Sequence of chain 1.D:
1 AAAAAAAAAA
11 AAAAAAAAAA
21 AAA

Sequence of chain 1.G:
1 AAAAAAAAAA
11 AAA

This protein binds this small molecule.
Small molecule (SMILES): C[C@H](N)C(=O)N[C@@H](C)C(=O)N[C@@H](C)C(=O)N[C@@H](C)C(=O)N[C@@H](C)C(=O)N[C@@H](C)C(=O)N[C@@H](C)C(=O)N[C@@H](C)C(=O)N[C@@H](C)C(=O)N[C@@H](C)C(=O)N[C@@H](C)C(=O)N[C@@H](C)C(=O)N[C@@H](C)C(=O)N[C@@H](C)C(=O)N[C@@H](C)C(=O)N[C@@H](C)C(=O)N[C@@H](C)C(=O)N[C@@H](C)C(=O)O

Sequence of chain 1.X:
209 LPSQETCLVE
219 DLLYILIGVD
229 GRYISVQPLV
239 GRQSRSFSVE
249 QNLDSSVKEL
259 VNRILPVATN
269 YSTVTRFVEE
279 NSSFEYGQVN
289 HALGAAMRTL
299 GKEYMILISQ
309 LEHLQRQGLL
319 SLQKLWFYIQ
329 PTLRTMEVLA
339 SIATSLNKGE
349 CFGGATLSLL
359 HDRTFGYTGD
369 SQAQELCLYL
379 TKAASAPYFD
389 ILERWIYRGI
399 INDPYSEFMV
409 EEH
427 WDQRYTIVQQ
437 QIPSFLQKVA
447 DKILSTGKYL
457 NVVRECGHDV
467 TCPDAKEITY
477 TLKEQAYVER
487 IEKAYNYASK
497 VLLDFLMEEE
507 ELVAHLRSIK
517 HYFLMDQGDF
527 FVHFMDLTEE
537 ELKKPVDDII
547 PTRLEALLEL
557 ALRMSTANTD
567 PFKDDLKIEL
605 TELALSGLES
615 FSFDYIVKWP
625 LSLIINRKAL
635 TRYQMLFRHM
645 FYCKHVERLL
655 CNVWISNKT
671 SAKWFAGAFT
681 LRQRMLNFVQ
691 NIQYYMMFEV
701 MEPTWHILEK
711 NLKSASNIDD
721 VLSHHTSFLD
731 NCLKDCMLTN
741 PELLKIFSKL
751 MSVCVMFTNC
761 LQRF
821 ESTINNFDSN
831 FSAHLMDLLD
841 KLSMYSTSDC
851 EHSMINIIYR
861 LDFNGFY

Binding-site contacts:
Ligand atom O contacts residue ASP4 of chain 1.IA at 3.8 Å.
Ligand atom CB contacts residue ALA16 of chain 1.D at 4.1 Å (hydrophobic).
Ligand atom O contacts residue ALA20 of chain 1.D at 4.3 Å.
Ligand atom O contacts residue ILE345 of chain 1.IA at 3.5 Å.
Ligand atom O contacts residue LEU349 of chain 1.IA at 3.5 Å.
Ligand atom CB contacts residue ALA7 of chain 1.G at 4.2 Å (hydrophobic).
Ligand atom O contacts residue TYR143 of chain 1.IA at 3.6 Å.
Ligand atom CA contacts residue ALA17 of chain 1.D at 4.4 Å (hydrophobic).
Ligand atom CB contacts residue LYS479 of chain 1.X at 4.4 Å.
Ligand atom C contacts residue TYR143 of chain 1.IA at 4.2 Å (hydrophobic).
Ligand atom CB contacts residue ALA13 of chain 1.D at 4.1 Å (hydrophobic).
Ligand atom CA contacts residue LYS479 of chain 1.X at 4.2 Å.
Ligand atom N contacts residue ILE345 of chain 1.IA at 4.5 Å.
Ligand atom CA contacts residue TYR143 of chain 1.IA at 3.9 Å (hydrophobic).
Ligand atom N contacts residue LYS479 of chain 1.X at 3.2 Å (salt-bridge).
Ligand atom O contacts residue SER348 of chain 1.IA at 4.3 Å.
Ligand atom C contacts residue ILE345 of chain 1.IA at 4.4 Å (hydrophobic).
Ligand atom CA contacts residue SER348 of chain 1.IA at 4.2 Å.
Ligand atom C contacts residue ARG147 of chain 1.IA at 3.6 Å.
Ligand atom O contacts residue ARG147 of chain 1.IA at 2.7 Å (salt-bridge).
Ligand atom C contacts residue LEU349 of chain 1.IA at 4.1 Å (hydrophobic).
Ligand atom CB contacts residue ASP4 of chain 1.IA at 3.9 Å.
Ligand atom CB contacts residue SER350 of chain 1.IA at 4.3 Å.
Ligand atom C contacts residue LYS479 of chain 1.X at 4.4 Å.
Ligand atom CB contacts residue SER348 of chain 1.IA at 3.6 Å.
Ligand atom CB contacts residue ILE345 of chain 1.IA at 3.9 Å (hydrophobic).
Ligand atom CA contacts residue ARG147 of chain 1.IA at 4.1 Å.
Ligand atom CA contacts residue ASP4 of chain 1.IA at 4.5 Å.
Ligand atom CB contacts residue TYR143 of chain 1.IA at 3.6 Å (hydrophobic).
Ligand atom CB contacts residue LEU349 of chain 1.IA at 4.0 Å (hydrophobic).
Ligand atom C contacts residue ASP4 of chain 1.IA at 4.4 Å.
Ligand atom CB contacts residue ALA17 of chain 1.D at 3.8 Å (hydrophobic).

Sequence of chain 1.IA:
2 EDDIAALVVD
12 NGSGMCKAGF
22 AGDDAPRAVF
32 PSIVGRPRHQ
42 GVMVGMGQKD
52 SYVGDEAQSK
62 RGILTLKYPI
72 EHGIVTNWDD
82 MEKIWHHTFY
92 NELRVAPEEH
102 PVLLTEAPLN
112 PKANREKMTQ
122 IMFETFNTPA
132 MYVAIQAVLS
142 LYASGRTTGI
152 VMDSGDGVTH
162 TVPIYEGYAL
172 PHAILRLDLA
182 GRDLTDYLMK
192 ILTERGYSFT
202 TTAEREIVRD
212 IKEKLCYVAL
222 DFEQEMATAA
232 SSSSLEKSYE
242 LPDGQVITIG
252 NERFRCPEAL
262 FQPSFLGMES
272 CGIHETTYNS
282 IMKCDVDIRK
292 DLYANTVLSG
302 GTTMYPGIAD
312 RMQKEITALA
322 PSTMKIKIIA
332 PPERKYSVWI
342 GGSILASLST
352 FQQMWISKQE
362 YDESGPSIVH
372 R